Sequence of chain 1.B:
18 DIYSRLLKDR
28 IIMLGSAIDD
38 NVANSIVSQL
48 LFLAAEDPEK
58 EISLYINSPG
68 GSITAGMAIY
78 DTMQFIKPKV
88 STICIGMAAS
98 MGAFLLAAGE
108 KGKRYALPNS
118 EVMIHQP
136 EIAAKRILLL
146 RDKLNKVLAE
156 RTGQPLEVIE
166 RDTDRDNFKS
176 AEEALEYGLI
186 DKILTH

Binding-site contacts:
Ligand atom CD1 contacts residue LEU48 of chain 1.C at 3.7 Å (hydrophobic).
Ligand atom C1 contacts residue ASP26 of chain 1.B at 3.7 Å.
Ligand atom C5 contacts residue LEU23 of chain 1.B at 3.7 Å (hydrophobic).
Ligand atom CE2 contacts residue LEU114 of chain 1.B at 3.8 Å (hydrophobic).
Ligand atom CE2 contacts residue PHE82 of chain 1.C at 3.8 Å (hydrophobic).
Ligand atom O contacts residue PHE82 of chain 1.C at 3.6 Å.
Ligand atom O contacts residue ILE90 of chain 1.B at 3.5 Å.
Ligand atom C2 contacts residue LEU23 of chain 1.B at 3.7 Å (hydrophobic).
Ligand atom F1 contacts residue VAL44 of chain 1.C at 3.5 Å.
Ligand atom C6 contacts residue ALA52 of chain 1.C at 3.7 Å (hydrophobic).
Ligand atom CZ contacts residue LEU48 of chain 1.C at 3.7 Å (hydrophobic).
Ligand atom CE contacts residue ASP26 of chain 1.B at 3.6 Å.
Ligand atom C5 contacts residue PHE49 of chain 1.C at 3.5 Å (hydrophobic).
Ligand atom F2 contacts residue PHE82 of chain 1.C at 2.8 Å.
Ligand atom CD1 contacts residue TYR62 of chain 1.B at 3.4 Å (hydrophobic).
Ligand atom O contacts residue LYS110 of chain 1.B at 3.4 Å (salt-bridge).
Ligand atom CB contacts residue TYR112 of chain 1.B at 3.6 Å (hydrophobic).
Ligand atom F2 contacts residue LEU114 of chain 1.B at 3.8 Å.
Ligand atom CD2 contacts residue PHE82 of chain 1.C at 3.5 Å (hydrophobic).
Ligand atom F2 contacts residue ASP78 of chain 1.C at 3.7 Å.
Ligand atom C contacts residue TYR62 of chain 1.B at 3.4 Å (hydrophobic).
Ligand atom C6 contacts residue LEU48 of chain 1.C at 3.3 Å (hydrophobic).
Ligand atom CB contacts residue TYR62 of chain 1.B at 3.7 Å (hydrophobic).
Ligand atom O contacts residue TYR62 of chain 1.B at 2.3 Å (h-bond).
Ligand atom CZ contacts residue THR79 of chain 1.C at 3.5 Å.
Ligand atom CZ contacts residue LEU114 of chain 1.B at 3.7 Å (hydrophobic).
Ligand atom C3 contacts residue ASP26 of chain 1.B at 3.4 Å.
Ligand atom CD contacts residue TYR62 of chain 1.B at 3.8 Å (hydrophobic).
Ligand atom CD contacts residue SER60 of chain 1.B at 3.7 Å.
Ligand atom CD contacts residue LYS187 of chain 1.B at 3.7 Å.
Ligand atom N contacts residue TYR62 of chain 1.B at 3.0 Å (h-bond).
Ligand atom C5 contacts residue LEU48 of chain 1.C at 3.5 Å (hydrophobic).
Ligand atom O contacts residue PHE82 of chain 1.C at 3.4 Å.
Ligand atom CE1 contacts residue LEU48 of chain 1.C at 3.5 Å (hydrophobic).
Ligand atom CE1 contacts residue ILE92 of chain 1.B at 3.5 Å (hydrophobic).
Ligand atom F1 contacts residue LEU48 of chain 1.C at 3.1 Å.
Ligand atom O contacts residue SER60 of chain 1.B at 3.7 Å.
Ligand atom F1 contacts residue ILE92 of chain 1.B at 2.9 Å.
Ligand atom F2 contacts residue THR79 of chain 1.C at 3.4 Å.
Ligand atom C2 contacts residue ASP26 of chain 1.B at 3.1 Å.

This protein binds this small molecule.
Small molecule (SMILES): C[C@@H]1C[C@H]2C(=O)OC[C@H](NC(=O)[C@H](Cc3cc(F)cc(F)c3)NC(=O)CCC3CCCCC3)C(=O)N3CCC[C@H]3C(=O)N3CCCC[C@H]3C(=O)N[C@@H](C)C(=O)N2C1

Sequence of chain 1.C:
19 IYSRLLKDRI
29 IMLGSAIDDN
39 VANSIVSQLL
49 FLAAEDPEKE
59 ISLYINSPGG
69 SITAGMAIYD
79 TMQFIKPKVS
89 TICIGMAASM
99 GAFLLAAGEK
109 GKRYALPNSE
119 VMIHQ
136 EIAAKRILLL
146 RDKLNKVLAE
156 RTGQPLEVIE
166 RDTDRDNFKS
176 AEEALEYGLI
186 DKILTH